The protein below binds the small molecule below.
Small molecule (SMILES): CCc1nc(N)nc(NCCNS(=O)(=O)c2ccc3ccccc3c2)c1-c1ccc2c(c1)N(CCCOC)C(=O)C(C)(C)O2

Binding-site contacts:
Ligand atom O4 contacts residue ALA229 of chain 2.B at 3.5 Å.
Ligand atom C3 contacts residue ASP38 of chain 2.B at 3.5 Å.
Ligand atom C3 contacts residue TYR83 of chain 2.B at 3.6 Å (hydrophobic).
Ligand atom N6 contacts residue ALA229 of chain 2.B at 3.6 Å.
Ligand atom C32 contacts residue ALA302 of chain 2.B at 3.4 Å (hydrophobic).
Ligand atom C31 contacts residue MET303 of chain 2.B at 3.2 Å (hydrophobic).
Ligand atom C3 contacts residue GLY228 of chain 2.B at 3.5 Å.
Ligand atom C2 contacts residue GLY228 of chain 2.B at 3.6 Å.
Ligand atom C32 contacts residue HIS301 of chain 2.B at 3.6 Å.
Ligand atom C19 contacts residue THR227 of chain 2.B at 3.3 Å.
Ligand atom N2 contacts residue GLY228 of chain 2.B at 3.6 Å (h-bond).
Ligand atom C2 contacts residue ASP38 of chain 2.B at 3.5 Å.
Ligand atom C5 contacts residue ASP38 of chain 2.B at 3.5 Å.
Ligand atom C16 contacts residue THR18 of chain 2.B at 3.6 Å.
Ligand atom C21 contacts residue MET303 of chain 2.B at 3.6 Å (hydrophobic).
Ligand atom C18 contacts residue THR18 of chain 2.B at 3.3 Å.
Ligand atom N2 contacts residue ASP38 of chain 2.B at 2.6 Å (salt-bridge).
Ligand atom C11 contacts residue GLY228 of chain 2.B at 3.5 Å.
Ligand atom C32 contacts residue MET303 of chain 2.B at 3.1 Å (hydrophobic).
Ligand atom C30 contacts residue TYR231 of chain 2.B at 3.6 Å (hydrophobic).
Ligand atom O5 contacts residue SER230 of chain 2.B at 2.9 Å (h-bond).
Ligand atom N4 contacts residue GLY40 of chain 2.B at 3.7 Å.
Ligand atom C29 contacts residue TYR231 of chain 2.B at 3.4 Å (hydrophobic).
Ligand atom N1 contacts residue GLY228 of chain 2.B at 3.6 Å (h-bond).
Ligand atom N2 contacts residue TYR83 of chain 2.B at 3.6 Å.
Ligand atom C18 contacts residue GLY228 of chain 2.B at 3.6 Å.
Ligand atom N4 contacts residue ASP38 of chain 2.B at 3.0 Å (salt-bridge).
Ligand atom C1 contacts residue GLY228 of chain 2.B at 3.4 Å.
Ligand atom O4 contacts residue SER230 of chain 2.B at 3.5 Å (h-bond).
Ligand atom O3 contacts residue GLN19 of chain 2.B at 3.4 Å.
Ligand atom C19 contacts residue TYR20 of chain 2.B at 3.4 Å (hydrophobic).
Ligand atom C4 contacts residue GLY228 of chain 2.B at 3.4 Å.
Ligand atom C7 contacts residue THR85 of chain 2.B at 3.5 Å.
Ligand atom N4 contacts residue ASP226 of chain 2.B at 3.0 Å (salt-bridge).
Ligand atom O4 contacts residue TYR231 of chain 2.B at 3.1 Å (h-bond).
Ligand atom C6 contacts residue VAL36 of chain 2.B at 3.5 Å (hydrophobic).
Ligand atom N3 contacts residue THR85 of chain 2.B at 3.1 Å (h-bond).
Ligand atom C16 contacts residue SER230 of chain 2.B at 3.3 Å.
Ligand atom O1 contacts residue TYR20 of chain 2.B at 3.4 Å (h-bond).
Ligand atom C20 contacts residue SER84 of chain 2.B at 3.7 Å.

Sequence of chain 2.B:
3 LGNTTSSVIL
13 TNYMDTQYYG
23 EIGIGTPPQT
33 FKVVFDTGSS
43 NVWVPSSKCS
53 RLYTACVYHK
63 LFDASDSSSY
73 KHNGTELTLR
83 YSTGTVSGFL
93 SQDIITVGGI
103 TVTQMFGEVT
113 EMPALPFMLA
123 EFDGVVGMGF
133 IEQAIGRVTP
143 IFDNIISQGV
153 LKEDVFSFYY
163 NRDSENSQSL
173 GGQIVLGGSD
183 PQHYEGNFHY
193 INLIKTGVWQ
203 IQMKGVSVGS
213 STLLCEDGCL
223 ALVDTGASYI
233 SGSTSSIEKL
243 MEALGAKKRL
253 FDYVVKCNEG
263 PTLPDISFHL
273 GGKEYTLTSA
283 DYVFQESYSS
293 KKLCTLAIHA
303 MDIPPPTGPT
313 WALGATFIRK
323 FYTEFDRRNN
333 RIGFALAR